Binding-site contacts:
Ligand atom C8 contacts residue ALA300 of chain 1.B at 3.2 Å (hydrophobic).
Ligand atom C15 contacts residue ARG446 of chain 1.B at 3.1 Å.
Ligand atom C contacts residue ARG327 of chain 1.B at 3.6 Å.
Ligand atom C18 contacts residue SER299 of chain 1.B at 3.4 Å.
Ligand atom O13 contacts residue ARG327 of chain 1.B at 3.0 Å (salt-bridge).
Ligand atom C1 contacts residue ARG327 of chain 1.B at 3.5 Å.
Ligand atom C20 contacts residue ARG327 of chain 1.B at 3.4 Å.
Ligand atom C15 contacts residue CYS447 of chain 1.B at 3.6 Å (hydrophobic).
Ligand atom N contacts residue CYS328 of chain 1.B at 2.9 Å (h-bond).
Ligand atom C7 contacts residue ALA300 of chain 1.B at 3.2 Å (hydrophobic).
Ligand atom O28 contacts residue ARG446 of chain 1.B at 3.1 Å (salt-bridge).
Ligand atom C7 contacts residue CYS328 of chain 1.B at 3.5 Å (hydrophobic).
Ligand atom C25 contacts residue TRP431 of chain 1.B at 3.6 Å (hydrophobic).
Ligand atom N contacts residue ASP330 of chain 1.B at 2.8 Å (salt-bridge).
Ligand atom C9 contacts residue ASP330 of chain 1.B at 3.6 Å.
Ligand atom C8 contacts residue ALA298 of chain 1.B at 3.5 Å (hydrophobic).
Ligand atom O27 contacts residue ARG446 of chain 1.B at 3.0 Å (salt-bridge).
Ligand atom C10 contacts residue PRO301 of chain 1.B at 3.3 Å (hydrophobic).
Ligand atom N17 contacts residue PRO301 of chain 1.B at 3.5 Å (h-bond).
Ligand atom C11 contacts residue PRO301 of chain 1.B at 3.5 Å (hydrophobic).
Ligand atom C8 contacts residue CYS328 of chain 1.B at 3.4 Å (hydrophobic).
Ligand atom N12 contacts residue PRO301 of chain 1.B at 2.7 Å (h-bond).
Ligand atom C7 contacts residue VAL303 of chain 1.B at 3.3 Å (hydrophobic).
Ligand atom C14 contacts residue PRO301 of chain 1.B at 3.5 Å (hydrophobic).
Ligand atom C15 contacts residue ALA448 of chain 1.B at 3.5 Å (hydrophobic).
Ligand atom C18 contacts residue ARG327 of chain 1.B at 3.7 Å.
Ligand atom C16 contacts residue ALA448 of chain 1.B at 3.6 Å (hydrophobic).
Ligand atom C25 contacts residue ARG327 of chain 1.B at 3.5 Å.
Ligand atom O contacts residue ARG428 of chain 1.B at 2.8 Å (salt-bridge).
Ligand atom C9 contacts residue CYS328 of chain 1.B at 3.7 Å (hydrophobic).
Ligand atom C5 contacts residue SER299 of chain 1.B at 3.3 Å.
Ligand atom C7 contacts residue THR305 of chain 1.B at 3.6 Å.
Ligand atom C9 contacts residue ARG327 of chain 1.B at 3.6 Å.
Ligand atom C10 contacts residue ASP330 of chain 1.B at 3.5 Å.
Ligand atom O19 contacts residue ARG327 of chain 1.B at 2.8 Å (salt-bridge).
Ligand atom O19 contacts residue TRP431 of chain 1.B at 3.7 Å.
Ligand atom C26 contacts residue ARG446 of chain 1.B at 3.6 Å.
Ligand atom C7 contacts residue ASP330 of chain 1.B at 3.6 Å.
Ligand atom C5 contacts residue CYS328 of chain 1.B at 3.5 Å (hydrophobic).
Ligand atom C6 contacts residue CYS328 of chain 1.B at 3.7 Å (hydrophobic).

The small molecule below binds the protein below.
Small molecule (SMILES): COc1cc2c(cc1Oc1ccc(C(=O)O)cc1)[C@@](C)(CC(=O)Nc1nccs1)NCC2

Sequence of chain 1.B:
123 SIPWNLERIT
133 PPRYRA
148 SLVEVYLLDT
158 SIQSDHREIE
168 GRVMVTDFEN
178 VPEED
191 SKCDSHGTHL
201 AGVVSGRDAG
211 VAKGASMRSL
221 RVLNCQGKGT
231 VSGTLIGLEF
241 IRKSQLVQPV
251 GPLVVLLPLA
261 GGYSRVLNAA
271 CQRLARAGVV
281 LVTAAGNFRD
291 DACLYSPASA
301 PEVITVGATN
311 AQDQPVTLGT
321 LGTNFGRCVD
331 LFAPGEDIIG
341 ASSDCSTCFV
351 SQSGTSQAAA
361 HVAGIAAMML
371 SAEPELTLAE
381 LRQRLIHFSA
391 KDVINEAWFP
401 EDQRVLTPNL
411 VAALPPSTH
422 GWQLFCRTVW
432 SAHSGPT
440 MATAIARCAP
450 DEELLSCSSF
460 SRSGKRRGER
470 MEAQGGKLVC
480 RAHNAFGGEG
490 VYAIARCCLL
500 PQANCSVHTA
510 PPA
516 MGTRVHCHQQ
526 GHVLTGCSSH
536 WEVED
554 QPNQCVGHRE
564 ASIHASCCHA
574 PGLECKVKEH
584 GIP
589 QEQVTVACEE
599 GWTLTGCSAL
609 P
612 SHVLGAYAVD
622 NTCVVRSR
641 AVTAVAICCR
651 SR